This small molecule binds to this protein.
Small molecule (SMILES): Cc1cc(OCCCS(C)(=O)=O)cc(C)c1-c1cccc(COc2cc3c(cn2)[C@H]2[C@@H](C3)[C@@H]2C(=O)O)c1

Sequence of chain 1.A:
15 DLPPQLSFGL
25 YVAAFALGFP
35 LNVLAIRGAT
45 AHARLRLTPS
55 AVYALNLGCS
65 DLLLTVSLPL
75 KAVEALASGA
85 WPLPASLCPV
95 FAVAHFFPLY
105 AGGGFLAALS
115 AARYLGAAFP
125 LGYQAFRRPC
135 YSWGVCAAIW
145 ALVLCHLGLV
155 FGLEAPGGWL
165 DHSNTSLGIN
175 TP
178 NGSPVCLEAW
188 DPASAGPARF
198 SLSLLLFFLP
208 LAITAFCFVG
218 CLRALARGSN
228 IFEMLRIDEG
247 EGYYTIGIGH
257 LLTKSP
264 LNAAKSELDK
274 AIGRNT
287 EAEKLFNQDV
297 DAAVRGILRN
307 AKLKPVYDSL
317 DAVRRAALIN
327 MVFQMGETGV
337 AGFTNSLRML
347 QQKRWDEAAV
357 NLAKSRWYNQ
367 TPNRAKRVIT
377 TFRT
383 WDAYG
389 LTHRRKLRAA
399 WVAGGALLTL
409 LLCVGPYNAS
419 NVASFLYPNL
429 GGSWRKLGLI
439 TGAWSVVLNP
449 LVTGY

Binding-site contacts:
Ligand atom O4 contacts residue TYR415 of chain 1.A at 3.2 Å (h-bond).
Ligand atom C28 contacts residue ARG196 of chain 1.A at 3.6 Å.
Ligand atom C13 contacts residue PHE155 of chain 1.A at 3.7 Å (hydrophobic).
Ligand atom C8 contacts residue VAL97 of chain 1.A at 3.9 Å (hydrophobic).
Ligand atom C25 contacts residue LEU148 of chain 1.A at 3.4 Å (hydrophobic).
Ligand atom O contacts residue LEU151 of chain 1.A at 3.4 Å.
Ligand atom C22 contacts residue LEU171 of chain 1.A at 3.9 Å (hydrophobic).
Ligand atom C27 contacts residue PHE100 of chain 1.A at 3.9 Å (hydrophobic).
Ligand atom C5 contacts residue LEU151 of chain 1.A at 3.5 Å (hydrophobic).
Ligand atom C27 contacts residue LEU199 of chain 1.A at 3.8 Å (hydrophobic).
Ligand atom C28 contacts residue PHE100 of chain 1.A at 3.7 Å (hydrophobic).
Ligand atom C18 contacts residue PRO93 of chain 1.A at 3.3 Å (hydrophobic).
Ligand atom O contacts residue PHE155 of chain 1.A at 3.5 Å.
Ligand atom C5 contacts residue PHE155 of chain 1.A at 3.8 Å (hydrophobic).
Ligand atom C23 contacts residue PHE155 of chain 1.A at 3.7 Å (hydrophobic).
Ligand atom O5 contacts residue TYR104 of chain 1.A at 2.8 Å (h-bond).
Ligand atom C28 contacts residue ARG433 of chain 1.A at 3.7 Å.
Ligand atom C26 contacts residue LEU148 of chain 1.A at 3.8 Å (hydrophobic).
Ligand atom O4 contacts residue PHE100 of chain 1.A at 3.4 Å.
Ligand atom O5 contacts residue ASN419 of chain 1.A at 3.8 Å.
Ligand atom C7 contacts residue ALA96 of chain 1.A at 3.8 Å (hydrophobic).
Ligand atom O5 contacts residue TYR415 of chain 1.A at 2.6 Å (h-bond).
Ligand atom O5 contacts residue ARG196 of chain 1.A at 3.8 Å.
Ligand atom C6 contacts residue PHE155 of chain 1.A at 3.9 Å (hydrophobic).
Ligand atom C7 contacts residue PHE100 of chain 1.A at 3.4 Å (hydrophobic).
Ligand atom C7 contacts residue LEU184 of chain 1.A at 3.6 Å (hydrophobic).
Ligand atom C6 contacts residue LEU151 of chain 1.A at 3.7 Å (hydrophobic).
Ligand atom C26 contacts residue GLY152 of chain 1.A at 3.6 Å.
Ligand atom C28 contacts residue TYR415 of chain 1.A at 3.2 Å (hydrophobic).
Ligand atom C3 contacts residue VAL154 of chain 1.A at 3.9 Å (hydrophobic).
Ligand atom C26 contacts residue VAL97 of chain 1.A at 3.9 Å (hydrophobic).
Ligand atom C23 contacts residue GLY152 of chain 1.A at 3.4 Å.
Ligand atom C25 contacts residue GLY152 of chain 1.A at 3.6 Å.
Ligand atom C10 contacts residue PHE155 of chain 1.A at 3.4 Å (hydrophobic).
Ligand atom O4 contacts residue ARG433 of chain 1.A at 2.6 Å (salt-bridge).
Ligand atom C3 contacts residue LEU199 of chain 1.A at 3.7 Å (hydrophobic).
Ligand atom N contacts residue ALA96 of chain 1.A at 3.4 Å.
Ligand atom O4 contacts residue ARG196 of chain 1.A at 2.7 Å (salt-bridge).
Ligand atom C19 contacts residue LEU171 of chain 1.A at 3.9 Å (hydrophobic).
Ligand atom C21 contacts residue LEU171 of chain 1.A at 3.7 Å (hydrophobic).